This protein binds this small molecule.
Small molecule (SMILES): CCOC(=O)CNC(=O)NCc1cccc(-c2ccncc2)c1

Binding-site contacts:
Ligand atom C contacts residue ARG151 of chain 1.A at 4.0 Å.
Ligand atom C6 contacts residue LYS155 of chain 1.A at 4.1 Å.
Ligand atom N1 contacts residue HIS54 of chain 1.A at 3.6 Å.
Ligand atom N2 contacts residue SER153 of chain 1.A at 3.6 Å.
Ligand atom N contacts residue HIS70 of chain 1.A at 2.9 Å (h-bond).
Ligand atom C3 contacts residue ASN71 of chain 1.A at 4.0 Å.
Ligand atom C7 contacts residue LYS155 of chain 1.A at 3.9 Å.
Ligand atom C5 contacts residue PHE53 of chain 1.A at 4.1 Å (hydrophobic).
Ligand atom C8 contacts residue LYS155 of chain 1.A at 3.7 Å.
Ligand atom C14 contacts residue LYS155 of chain 1.A at 4.1 Å.
Ligand atom C14 contacts residue ASN13 of chain 1.A at 4.1 Å.
Ligand atom C12 contacts residue LYS155 of chain 1.A at 3.8 Å.
Ligand atom C15 contacts residue LYS155 of chain 1.A at 4.0 Å.
Ligand atom C4 contacts residue HIS54 of chain 1.A at 4.0 Å.
Ligand atom C16 contacts residue LYS154 of chain 1.A at 3.7 Å.
Ligand atom C16 contacts residue THR152 of chain 1.A at 3.7 Å.
Ligand atom N2 contacts residue LYS155 of chain 1.A at 4.1 Å.
Ligand atom C10 contacts residue LYS155 of chain 1.A at 3.8 Å.
Ligand atom C contacts residue GLY150 of chain 1.A at 3.9 Å.
Ligand atom N1 contacts residue HIS70 of chain 1.A at 3.0 Å (h-bond).
Ligand atom C5 contacts residue THR52 of chain 1.A at 3.5 Å.
Ligand atom N1 contacts residue THR52 of chain 1.A at 3.8 Å.
Ligand atom C15 contacts residue LYS154 of chain 1.A at 3.6 Å.
Ligand atom C9 contacts residue LYS155 of chain 1.A at 3.6 Å.
Ligand atom C2 contacts residue ASN71 of chain 1.A at 4.1 Å.
Ligand atom C12 contacts residue LYS154 of chain 1.A at 4.1 Å.
Ligand atom C5 contacts residue HIS54 of chain 1.A at 4.0 Å.
Ligand atom C4 contacts residue HIS70 of chain 1.A at 3.5 Å.
Ligand atom C15 contacts residue SER153 of chain 1.A at 3.4 Å.
Ligand atom C7 contacts residue THR152 of chain 1.A at 3.9 Å.
Ligand atom C contacts residue HIS54 of chain 1.A at 3.6 Å.
Ligand atom C13 contacts residue LYS155 of chain 1.A at 3.7 Å.
Ligand atom N contacts residue ASN71 of chain 1.A at 3.9 Å.
Ligand atom C2 contacts residue HIS54 of chain 1.A at 3.7 Å.
Ligand atom N contacts residue HIS54 of chain 1.A at 4.0 Å.
Ligand atom C15 contacts residue THR152 of chain 1.A at 3.7 Å.
Ligand atom O1 contacts residue ASN71 of chain 1.A at 3.4 Å (h-bond).
Ligand atom C16 contacts residue LYS155 of chain 1.A at 3.9 Å.
Ligand atom O1 contacts residue HIS54 of chain 1.A at 3.2 Å (h-bond).
Ligand atom N2 contacts residue LYS154 of chain 1.A at 3.9 Å.

Sequence of chain 1.A:
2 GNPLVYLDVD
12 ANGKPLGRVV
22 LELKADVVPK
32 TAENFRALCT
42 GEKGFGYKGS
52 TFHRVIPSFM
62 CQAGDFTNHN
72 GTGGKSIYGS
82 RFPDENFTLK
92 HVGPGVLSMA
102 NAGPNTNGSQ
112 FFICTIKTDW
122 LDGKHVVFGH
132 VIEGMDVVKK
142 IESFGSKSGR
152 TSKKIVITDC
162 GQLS